Binding-site contacts:
Ligand atom O3 contacts residue GLY46 of chain 1.C at 4.1 Å.
Ligand atom C1 contacts residue GLY46 of chain 1.C at 3.9 Å.
Ligand atom C6 contacts residue GLU59 of chain 1.C at 4.0 Å.
Ligand atom C6 contacts residue GLY46 of chain 1.C at 3.6 Å.
Ligand atom C5 contacts residue GLY46 of chain 1.C at 4.1 Å.
Ligand atom O8 contacts residue ARG45 of chain 1.C at 4.0 Å.
Ligand atom O4 contacts residue HIS266 of chain 1.C at 2.8 Å (h-bond).
Ligand atom O6 contacts residue GLU59 of chain 1.C at 3.3 Å.
Ligand atom O10 contacts residue ASN261 of chain 1.C at 3.3 Å (h-bond).
Ligand atom O1B contacts residue GLY46 of chain 1.C at 2.9 Å (h-bond).
Ligand atom O6 contacts residue THR62 of chain 1.C at 4.1 Å.
Ligand atom C3 contacts residue GLY46 of chain 1.C at 4.1 Å.
Ligand atom O4 contacts residue VAL264 of chain 1.C at 4.1 Å.
Ligand atom O1B contacts residue HIS266 of chain 1.C at 3.4 Å.
Ligand atom C6 contacts residue ASN61 of chain 1.C at 3.3 Å.
Ligand atom O1A contacts residue ARG45 of chain 1.C at 2.8 Å (salt-bridge).
Ligand atom C6 contacts residue TYR40 of chain 1.C at 3.5 Å (hydrophobic).
Ligand atom O1B contacts residue ARG45 of chain 1.C at 3.1 Å (salt-bridge).
Ligand atom C10 contacts residue TYR40 of chain 1.C at 4.1 Å (hydrophobic).
Ligand atom O1B contacts residue TYR40 of chain 1.C at 4.2 Å.
Ligand atom C4 contacts residue HIS266 of chain 1.C at 3.4 Å.
Ligand atom C6 contacts residue ARG45 of chain 1.C at 4.2 Å.
Ligand atom C3 contacts residue VAL264 of chain 1.C at 4.0 Å (hydrophobic).
Ligand atom C6 contacts residue GLU59 of chain 1.C at 3.4 Å.
Ligand atom C5 contacts residue TYR40 of chain 1.C at 3.5 Å (hydrophobic).
Ligand atom C6 contacts residue THR62 of chain 1.C at 3.6 Å.
Ligand atom C11 contacts residue ASP53 of chain 1.D at 3.5 Å.
Ligand atom C4 contacts residue ARG45 of chain 1.C at 4.1 Å.
Ligand atom C4 contacts residue GLY46 of chain 1.C at 3.4 Å.
Ligand atom O1A contacts residue TYR40 of chain 1.C at 3.8 Å.
Ligand atom C3 contacts residue HIS266 of chain 1.C at 3.6 Å.
Ligand atom N5 contacts residue TYR40 of chain 1.C at 3.0 Å (h-bond).
Ligand atom C1 contacts residue TYR40 of chain 1.C at 4.1 Å (hydrophobic).
Ligand atom C10 contacts residue ASN261 of chain 1.C at 4.2 Å.
Ligand atom O4 contacts residue GLY46 of chain 1.C at 2.6 Å (h-bond).
Ligand atom C1 contacts residue ARG45 of chain 1.C at 3.5 Å.
Ligand atom O6 contacts residue ASN61 of chain 1.C at 2.6 Å (h-bond).
Ligand atom O4 contacts residue THR259 of chain 1.C at 3.5 Å.
Ligand atom O6 contacts residue GLU59 of chain 1.C at 4.0 Å.
Ligand atom C4 contacts residue TYR40 of chain 1.C at 3.6 Å (hydrophobic).

Sequence of chain 1.C:
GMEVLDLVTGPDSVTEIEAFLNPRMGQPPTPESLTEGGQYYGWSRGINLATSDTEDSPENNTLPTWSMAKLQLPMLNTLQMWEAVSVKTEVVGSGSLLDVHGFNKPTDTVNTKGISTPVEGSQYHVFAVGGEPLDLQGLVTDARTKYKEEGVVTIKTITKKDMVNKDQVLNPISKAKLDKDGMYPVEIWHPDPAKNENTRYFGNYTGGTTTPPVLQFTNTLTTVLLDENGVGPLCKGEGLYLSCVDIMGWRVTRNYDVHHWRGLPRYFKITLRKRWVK

Sequence of chain 1.D:
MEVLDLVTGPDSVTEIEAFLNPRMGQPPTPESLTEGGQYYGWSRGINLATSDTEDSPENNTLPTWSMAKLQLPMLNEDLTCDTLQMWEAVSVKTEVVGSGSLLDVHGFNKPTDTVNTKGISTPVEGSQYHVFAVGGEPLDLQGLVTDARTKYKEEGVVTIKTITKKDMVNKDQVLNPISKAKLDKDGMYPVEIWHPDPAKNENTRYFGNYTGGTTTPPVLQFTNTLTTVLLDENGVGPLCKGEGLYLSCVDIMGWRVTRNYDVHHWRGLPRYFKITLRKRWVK

This protein binds this small molecule.
Small molecule (SMILES): CC(=O)N[C@H]1[C@H](O[C@@H]2[C@H](O)[C@@H](O)[C@H](O)O[C@@H]2CO)O[C@H](CO)[C@H](O)[C@@H]1O[C@@H]1O[C@H](CO)[C@H](O)[C@H](O[C@]2(C(=O)O)C[C@H](O)[C@@H](NC(C)=O)[C@H]([C@H](O)[C@H](O)CO)O2)[C@H]1O